Sequence of chain 1.B:
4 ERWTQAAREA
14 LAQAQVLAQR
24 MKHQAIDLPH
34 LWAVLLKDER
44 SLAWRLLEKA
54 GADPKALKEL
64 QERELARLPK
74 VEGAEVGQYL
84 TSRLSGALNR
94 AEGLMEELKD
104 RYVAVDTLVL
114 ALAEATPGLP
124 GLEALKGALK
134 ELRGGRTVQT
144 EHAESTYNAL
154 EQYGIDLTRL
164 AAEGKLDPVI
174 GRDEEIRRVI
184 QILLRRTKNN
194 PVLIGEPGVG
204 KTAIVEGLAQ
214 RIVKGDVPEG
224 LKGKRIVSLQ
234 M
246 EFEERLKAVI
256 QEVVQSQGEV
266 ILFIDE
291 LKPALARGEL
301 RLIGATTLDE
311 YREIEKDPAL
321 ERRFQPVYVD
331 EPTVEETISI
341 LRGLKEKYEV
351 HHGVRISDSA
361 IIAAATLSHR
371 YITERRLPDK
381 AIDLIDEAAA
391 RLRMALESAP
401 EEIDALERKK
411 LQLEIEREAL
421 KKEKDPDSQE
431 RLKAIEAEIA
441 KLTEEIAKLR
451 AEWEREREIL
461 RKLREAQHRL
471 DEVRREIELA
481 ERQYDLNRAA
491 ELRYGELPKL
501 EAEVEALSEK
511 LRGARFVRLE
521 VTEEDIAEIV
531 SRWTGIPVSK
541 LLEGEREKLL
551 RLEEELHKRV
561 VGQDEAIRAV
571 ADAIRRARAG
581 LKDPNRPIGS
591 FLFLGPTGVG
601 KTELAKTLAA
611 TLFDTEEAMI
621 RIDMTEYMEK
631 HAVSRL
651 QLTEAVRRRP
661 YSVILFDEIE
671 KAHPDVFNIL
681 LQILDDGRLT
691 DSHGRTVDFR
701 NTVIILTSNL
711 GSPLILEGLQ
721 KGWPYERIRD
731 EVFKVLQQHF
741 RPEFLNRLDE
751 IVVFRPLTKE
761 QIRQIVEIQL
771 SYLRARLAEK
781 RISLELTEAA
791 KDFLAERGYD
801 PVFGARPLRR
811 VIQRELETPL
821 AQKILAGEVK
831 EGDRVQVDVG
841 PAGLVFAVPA

Binding-site contacts:
Ligand atom O1A contacts residue LYS204 of chain 1.B at 3.4 Å (salt-bridge).
Ligand atom C8 contacts residue GLY203 of chain 1.B at 3.4 Å.
Ligand atom O2A contacts residue THR205 of chain 1.B at 3.1 Å.
Ligand atom PG contacts residue PRO318 of chain 1.C at 3.5 Å.
Ligand atom N1 contacts residue ILE340 of chain 1.B at 3.4 Å.
Ligand atom O3A contacts residue LYS204 of chain 1.B at 3.2 Å (salt-bridge).
Ligand atom O1G contacts residue LYS204 of chain 1.B at 3.6 Å.
Ligand atom N3 contacts residue ILE340 of chain 1.B at 3.6 Å.
Ligand atom O1A contacts residue ALA206 of chain 1.B at 2.5 Å (h-bond).
Ligand atom O2B contacts residue VAL202 of chain 1.B at 2.7 Å (h-bond).
Ligand atom N1 contacts residue ILE173 of chain 1.B at 2.9 Å (h-bond).
Ligand atom O1B contacts residue LYS204 of chain 1.B at 2.7 Å (salt-bridge).
Ligand atom C2 contacts residue LEU344 of chain 1.B at 3.5 Å (hydrophobic).
Ligand atom O2G contacts residue THR205 of chain 1.B at 2.9 Å (h-bond).
Ligand atom C2 contacts residue ILE340 of chain 1.B at 3.2 Å (hydrophobic).
Ligand atom N7 contacts residue GLY203 of chain 1.B at 3.5 Å.
Ligand atom O2B contacts residue GLY201 of chain 1.B at 2.6 Å (h-bond).
Ligand atom C1' contacts residue ILE382 of chain 1.B at 3.5 Å (hydrophobic).
Ligand atom O3' contacts residue ARG322 of chain 1.C at 3.1 Å (salt-bridge).
Ligand atom C2 contacts residue PRO171 of chain 1.B at 3.3 Å (hydrophobic).
Ligand atom C4' contacts residue ARG322 of chain 1.C at 3.5 Å.
Ligand atom N6 contacts residue ILE173 of chain 1.B at 3.0 Å (h-bond).
Ligand atom N1 contacts residue VAL172 of chain 1.B at 3.4 Å.
Ligand atom O1A contacts residue GLY203 of chain 1.B at 3.0 Å.
Ligand atom O1G contacts residue PRO318 of chain 1.C at 3.2 Å.
Ligand atom PA contacts residue GLY203 of chain 1.B at 3.4 Å.
Ligand atom O3A contacts residue GLY203 of chain 1.B at 2.9 Å (h-bond).
Ligand atom PB contacts residue GLY201 of chain 1.B at 3.4 Å.
Ligand atom O1B contacts residue THR205 of chain 1.B at 3.5 Å (h-bond).
Ligand atom C5 contacts residue ALA206 of chain 1.B at 3.5 Å (hydrophobic).
Ligand atom N3B contacts residue GLY201 of chain 1.B at 3.5 Å (h-bond).
Ligand atom O3G contacts residue PRO318 of chain 1.C at 3.0 Å.
Ligand atom O2B contacts residue GLY203 of chain 1.B at 2.9 Å (h-bond).
Ligand atom O3G contacts residue GLU321 of chain 1.C at 2.8 Å (salt-bridge).
Ligand atom O2B contacts residue GLU199 of chain 1.B at 3.5 Å (salt-bridge).
Ligand atom PB contacts residue GLY203 of chain 1.B at 3.5 Å.
Ligand atom O1A contacts residue THR205 of chain 1.B at 3.0 Å (h-bond).
Ligand atom C8 contacts residue ALA206 of chain 1.B at 3.6 Å (hydrophobic).
Ligand atom O2G contacts residue PRO318 of chain 1.C at 3.4 Å.
Ligand atom N7 contacts residue ALA206 of chain 1.B at 3.2 Å.

This protein binds this small molecule.
Small molecule (SMILES): Nc1ncnc2c1ncn2[C@@H]1O[C@H](CO[P](=O)(O)O[P](=O)(O)NP(=O)(O)O)[C@@H](O)[C@H]1O

Sequence of chain 1.C:
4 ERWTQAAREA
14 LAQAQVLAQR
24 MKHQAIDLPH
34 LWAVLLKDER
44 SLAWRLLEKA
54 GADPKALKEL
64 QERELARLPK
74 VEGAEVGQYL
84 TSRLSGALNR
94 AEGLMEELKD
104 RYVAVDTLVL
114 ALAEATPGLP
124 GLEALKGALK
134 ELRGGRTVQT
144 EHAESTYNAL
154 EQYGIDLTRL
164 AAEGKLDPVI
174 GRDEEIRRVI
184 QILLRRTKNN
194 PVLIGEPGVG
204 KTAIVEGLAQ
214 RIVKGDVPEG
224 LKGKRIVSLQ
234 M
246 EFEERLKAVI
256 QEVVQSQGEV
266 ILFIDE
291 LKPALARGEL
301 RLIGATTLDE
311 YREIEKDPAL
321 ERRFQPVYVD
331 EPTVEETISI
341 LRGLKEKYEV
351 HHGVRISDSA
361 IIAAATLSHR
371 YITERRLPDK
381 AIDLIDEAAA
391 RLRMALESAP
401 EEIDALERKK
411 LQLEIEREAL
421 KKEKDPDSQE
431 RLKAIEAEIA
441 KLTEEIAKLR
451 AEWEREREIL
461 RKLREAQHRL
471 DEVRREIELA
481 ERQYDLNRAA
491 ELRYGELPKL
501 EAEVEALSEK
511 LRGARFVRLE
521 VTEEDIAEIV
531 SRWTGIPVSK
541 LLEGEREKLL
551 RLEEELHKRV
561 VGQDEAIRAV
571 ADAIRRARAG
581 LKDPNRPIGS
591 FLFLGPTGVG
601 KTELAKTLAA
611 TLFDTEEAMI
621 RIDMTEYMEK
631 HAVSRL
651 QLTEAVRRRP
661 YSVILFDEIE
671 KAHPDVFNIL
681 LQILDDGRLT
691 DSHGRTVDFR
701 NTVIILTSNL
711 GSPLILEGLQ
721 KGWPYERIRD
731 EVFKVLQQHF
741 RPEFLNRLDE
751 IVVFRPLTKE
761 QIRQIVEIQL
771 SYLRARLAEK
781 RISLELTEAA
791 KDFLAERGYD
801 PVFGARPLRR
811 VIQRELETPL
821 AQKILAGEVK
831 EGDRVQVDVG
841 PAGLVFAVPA